Binding-site contacts:
Ligand atom C6 contacts residue SER415 of chain 41.A at 4.1 Å.
Ligand atom N3 contacts residue ASP201 of chain 41.A at 4.2 Å.
Ligand atom N6 contacts residue PHE421 of chain 41.A at 3.8 Å.
Ligand atom C2' contacts residue PRO203 of chain 41.A at 3.3 Å (hydrophobic).
Ligand atom N7 contacts residue PRO203 of chain 41.A at 4.1 Å.
Ligand atom C2 contacts residue VAL202 of chain 41.A at 4.1 Å (hydrophobic).
Ligand atom C5 contacts residue PRO203 of chain 41.A at 3.8 Å (hydrophobic).
Ligand atom N1 contacts residue VAL202 of chain 41.A at 3.5 Å.
Ligand atom C5 contacts residue ASP201 of chain 41.A at 3.3 Å.
Ligand atom OP2 contacts residue ASP409 of chain 50.A at 3.2 Å (salt-bridge).
Ligand atom C6 contacts residue PRO203 of chain 41.A at 4.0 Å (hydrophobic).
Ligand atom C4 contacts residue PRO203 of chain 41.A at 4.1 Å (hydrophobic).
Ligand atom C5 contacts residue VAL202 of chain 41.A at 3.6 Å (hydrophobic).
Ligand atom C5 contacts residue ARG91 of chain 41.A at 4.2 Å.
Ligand atom C2' contacts residue PRO414 of chain 41.A at 3.6 Å (hydrophobic).
Ligand atom N6 contacts residue VAL202 of chain 41.A at 4.2 Å.
Ligand atom C4 contacts residue ASP201 of chain 41.A at 3.5 Å.
Ligand atom N7 contacts residue HIS413 of chain 41.A at 4.2 Å.
Ligand atom C4 contacts residue VAL202 of chain 41.A at 3.7 Å (hydrophobic).
Ligand atom N6 contacts residue SER415 of chain 41.A at 3.8 Å.
Ligand atom N6 contacts residue GLY422 of chain 41.A at 3.3 Å (h-bond).
Ligand atom C2 contacts residue PRO203 of chain 41.A at 4.0 Å (hydrophobic).
Ligand atom C6 contacts residue GLY422 of chain 41.A at 3.7 Å.
Ligand atom C5 contacts residue PRO203 of chain 41.A at 4.0 Å (hydrophobic).
Ligand atom C2 contacts residue GLY422 of chain 41.A at 3.2 Å.
Ligand atom C8 contacts residue HIS413 of chain 41.A at 3.9 Å.
Ligand atom N6 contacts residue GLY420 of chain 41.A at 3.7 Å.
Ligand atom N1 contacts residue PRO203 of chain 41.A at 3.8 Å.
Ligand atom C1' contacts residue PRO203 of chain 41.A at 4.1 Å (hydrophobic).
Ligand atom N1 contacts residue GLY422 of chain 41.A at 2.9 Å (h-bond).
Ligand atom O3' contacts residue PRO414 of chain 41.A at 4.2 Å.
Ligand atom N1 contacts residue PRO203 of chain 41.A at 4.2 Å.
Ligand atom C2' contacts residue HIS413 of chain 41.A at 3.7 Å.
Ligand atom N4 contacts residue ASP201 of chain 41.A at 2.6 Å.
Ligand atom N4 contacts residue VAL202 of chain 41.A at 2.9 Å (h-bond).
Ligand atom C6 contacts residue VAL202 of chain 41.A at 4.1 Å (hydrophobic).
Ligand atom C4 contacts residue PRO203 of chain 41.A at 4.0 Å (hydrophobic).
Ligand atom C6 contacts residue PRO203 of chain 41.A at 4.0 Å (hydrophobic).
Ligand atom N7 contacts residue ASN392 of chain 41.A at 4.2 Å.
Ligand atom N7 contacts residue SER415 of chain 41.A at 3.9 Å.

Sequence of chain 50.A:
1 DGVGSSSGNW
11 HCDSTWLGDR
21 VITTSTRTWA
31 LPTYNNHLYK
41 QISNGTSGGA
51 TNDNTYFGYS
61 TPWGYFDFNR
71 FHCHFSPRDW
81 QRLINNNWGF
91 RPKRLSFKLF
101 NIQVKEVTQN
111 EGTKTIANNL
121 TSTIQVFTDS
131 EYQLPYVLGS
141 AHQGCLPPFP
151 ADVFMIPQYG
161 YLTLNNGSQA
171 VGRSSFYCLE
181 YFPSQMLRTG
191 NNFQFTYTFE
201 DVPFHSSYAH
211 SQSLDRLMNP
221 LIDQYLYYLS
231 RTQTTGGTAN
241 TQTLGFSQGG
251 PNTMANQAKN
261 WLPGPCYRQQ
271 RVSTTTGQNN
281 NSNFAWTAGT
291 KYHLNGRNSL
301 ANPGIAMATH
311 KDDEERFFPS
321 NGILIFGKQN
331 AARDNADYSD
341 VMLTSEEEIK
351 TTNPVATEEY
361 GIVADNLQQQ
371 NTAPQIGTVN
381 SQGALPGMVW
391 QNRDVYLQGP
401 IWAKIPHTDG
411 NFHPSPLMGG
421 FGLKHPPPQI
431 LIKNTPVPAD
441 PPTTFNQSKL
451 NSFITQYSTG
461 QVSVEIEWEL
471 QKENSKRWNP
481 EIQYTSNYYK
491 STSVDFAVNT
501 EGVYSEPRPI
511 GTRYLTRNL

Sequence of chain 41.A:
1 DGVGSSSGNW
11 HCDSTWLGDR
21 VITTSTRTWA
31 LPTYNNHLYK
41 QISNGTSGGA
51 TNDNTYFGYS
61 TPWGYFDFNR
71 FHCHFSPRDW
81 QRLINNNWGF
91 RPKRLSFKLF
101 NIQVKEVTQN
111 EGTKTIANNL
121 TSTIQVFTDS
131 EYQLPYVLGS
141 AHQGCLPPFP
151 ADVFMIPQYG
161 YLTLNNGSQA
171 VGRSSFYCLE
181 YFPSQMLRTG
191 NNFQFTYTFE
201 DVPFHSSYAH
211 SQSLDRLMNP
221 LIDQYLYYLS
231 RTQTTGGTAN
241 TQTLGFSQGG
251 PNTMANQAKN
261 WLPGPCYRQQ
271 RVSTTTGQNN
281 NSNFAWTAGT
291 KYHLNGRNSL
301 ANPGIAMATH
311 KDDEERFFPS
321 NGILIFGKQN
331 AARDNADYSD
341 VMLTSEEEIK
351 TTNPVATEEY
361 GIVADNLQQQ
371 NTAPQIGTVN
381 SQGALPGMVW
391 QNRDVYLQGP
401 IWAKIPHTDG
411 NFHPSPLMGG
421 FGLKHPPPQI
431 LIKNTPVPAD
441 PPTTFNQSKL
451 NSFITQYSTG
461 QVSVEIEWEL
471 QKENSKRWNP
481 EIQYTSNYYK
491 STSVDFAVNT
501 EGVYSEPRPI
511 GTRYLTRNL

The small molecule below binds the protein below.
Small molecule (SMILES): Nc1ccn([C@H]2C[C@H](O[P](=O)(O)OC[C@H]3O[C@@H](n4cnc5c(N)ncnc54)C[C@@H]3O)[C@@H](CO)O2)c(=O)n1